Sequence of chain 2.A:
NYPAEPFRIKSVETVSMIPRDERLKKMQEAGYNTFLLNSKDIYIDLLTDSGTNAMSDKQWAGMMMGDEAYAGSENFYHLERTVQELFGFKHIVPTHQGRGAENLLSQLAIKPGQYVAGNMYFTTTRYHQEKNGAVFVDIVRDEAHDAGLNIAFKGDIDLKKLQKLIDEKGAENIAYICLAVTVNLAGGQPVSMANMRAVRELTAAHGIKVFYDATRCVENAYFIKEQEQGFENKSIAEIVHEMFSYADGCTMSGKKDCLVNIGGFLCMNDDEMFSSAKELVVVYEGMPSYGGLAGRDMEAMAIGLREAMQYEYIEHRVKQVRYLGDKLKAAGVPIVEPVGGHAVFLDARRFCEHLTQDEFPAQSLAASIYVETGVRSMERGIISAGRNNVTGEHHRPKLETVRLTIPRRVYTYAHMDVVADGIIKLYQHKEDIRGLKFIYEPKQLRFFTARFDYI

Sequence of chain 2.B:
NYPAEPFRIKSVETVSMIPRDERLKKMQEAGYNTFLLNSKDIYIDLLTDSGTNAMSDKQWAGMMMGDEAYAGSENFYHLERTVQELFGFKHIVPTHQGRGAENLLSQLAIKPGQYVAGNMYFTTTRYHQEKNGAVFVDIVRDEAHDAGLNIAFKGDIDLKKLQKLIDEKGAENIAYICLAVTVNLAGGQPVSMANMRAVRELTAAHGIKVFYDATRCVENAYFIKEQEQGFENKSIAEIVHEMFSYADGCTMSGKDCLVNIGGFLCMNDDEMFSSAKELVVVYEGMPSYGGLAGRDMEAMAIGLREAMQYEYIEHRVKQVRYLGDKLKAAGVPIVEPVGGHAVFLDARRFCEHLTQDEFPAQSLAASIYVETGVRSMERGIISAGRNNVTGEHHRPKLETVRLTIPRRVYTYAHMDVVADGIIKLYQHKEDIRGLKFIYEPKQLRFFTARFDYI

A protein and the small-molecule ligand that binds it are described below.
Small molecule (SMILES): Oc1ccncc1

Binding-site contacts:
Ligand atom C1 contacts residue ASP68 of chain 2.A at 3.2 Å.
Ligand atom C1 contacts residue LYS41 of chain 2.B at 4.2 Å.
Ligand atom C1 contacts residue GLU14 of chain 2.B at 3.8 Å.
Ligand atom C3 contacts residue VAL16 of chain 2.B at 4.0 Å (hydrophobic).
Ligand atom C2 contacts residue ARG9 of chain 1.A at 3.7 Å.
Ligand atom C2 contacts residue ASP68 of chain 2.A at 4.0 Å.
Ligand atom N contacts residue ARG9 of chain 1.A at 4.1 Å.
Ligand atom C2 contacts residue SER40 of chain 2.B at 3.5 Å.
Ligand atom C3 contacts residue THR15 of chain 2.B at 2.9 Å.
Ligand atom N contacts residue GLU14 of chain 2.B at 3.9 Å.
Ligand atom N contacts residue VAL16 of chain 2.B at 3.9 Å.
Ligand atom C3 contacts residue SER40 of chain 2.B at 4.4 Å.
Ligand atom C4 contacts residue SER40 of chain 2.B at 4.3 Å.
Ligand atom C contacts residue SER40 of chain 2.B at 3.9 Å.
Ligand atom C1 contacts residue SER40 of chain 2.B at 2.9 Å.
Ligand atom N contacts residue THR15 of chain 2.B at 3.2 Å (h-bond).
Ligand atom C2 contacts residue THR15 of chain 2.B at 4.4 Å.
Ligand atom C contacts residue LYS41 of chain 2.B at 3.6 Å.
Ligand atom N contacts residue SER40 of chain 2.B at 4.1 Å.
Ligand atom C contacts residue ASP68 of chain 2.A at 3.4 Å.
Ligand atom O contacts residue ASP68 of chain 2.A at 2.8 Å (salt-bridge).
Ligand atom C2 contacts residue GLU14 of chain 2.B at 3.3 Å.
Ligand atom O contacts residue GLU75 of chain 2.A at 3.2 Å.
Ligand atom C3 contacts residue LYS41 of chain 2.B at 4.2 Å.
Ligand atom O contacts residue LYS41 of chain 2.B at 3.6 Å.
Ligand atom C4 contacts residue THR15 of chain 2.B at 3.8 Å.
Ligand atom C4 contacts residue LYS41 of chain 2.B at 3.6 Å.
Ligand atom C contacts residue GLU75 of chain 2.A at 4.4 Å.
Ligand atom O contacts residue SER40 of chain 2.B at 4.1 Å.

Sequence of chain 1.A:
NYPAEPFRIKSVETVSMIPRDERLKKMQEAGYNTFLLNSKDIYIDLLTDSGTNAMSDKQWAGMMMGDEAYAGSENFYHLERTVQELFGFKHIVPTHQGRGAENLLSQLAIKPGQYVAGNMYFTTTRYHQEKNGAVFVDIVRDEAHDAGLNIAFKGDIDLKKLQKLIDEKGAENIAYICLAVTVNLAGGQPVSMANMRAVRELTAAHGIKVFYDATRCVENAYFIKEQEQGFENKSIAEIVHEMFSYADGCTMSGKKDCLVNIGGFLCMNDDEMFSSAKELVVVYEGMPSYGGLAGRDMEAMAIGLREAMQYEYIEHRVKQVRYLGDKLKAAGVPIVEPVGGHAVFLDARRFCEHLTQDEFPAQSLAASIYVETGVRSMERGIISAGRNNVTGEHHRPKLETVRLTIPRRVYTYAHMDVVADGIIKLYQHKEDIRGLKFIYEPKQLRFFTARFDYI